A protein and the small-molecule ligand that binds it are described below.
Small molecule (SMILES): CC(=O)N[C@H]1[C@H](O[C@H]2[C@H](O)[C@@H](NC(C)=O)CO[C@@H]2CO)O[C@H](CO)[C@@H](O)[C@@H]1O

Sequence of chain 1.D:
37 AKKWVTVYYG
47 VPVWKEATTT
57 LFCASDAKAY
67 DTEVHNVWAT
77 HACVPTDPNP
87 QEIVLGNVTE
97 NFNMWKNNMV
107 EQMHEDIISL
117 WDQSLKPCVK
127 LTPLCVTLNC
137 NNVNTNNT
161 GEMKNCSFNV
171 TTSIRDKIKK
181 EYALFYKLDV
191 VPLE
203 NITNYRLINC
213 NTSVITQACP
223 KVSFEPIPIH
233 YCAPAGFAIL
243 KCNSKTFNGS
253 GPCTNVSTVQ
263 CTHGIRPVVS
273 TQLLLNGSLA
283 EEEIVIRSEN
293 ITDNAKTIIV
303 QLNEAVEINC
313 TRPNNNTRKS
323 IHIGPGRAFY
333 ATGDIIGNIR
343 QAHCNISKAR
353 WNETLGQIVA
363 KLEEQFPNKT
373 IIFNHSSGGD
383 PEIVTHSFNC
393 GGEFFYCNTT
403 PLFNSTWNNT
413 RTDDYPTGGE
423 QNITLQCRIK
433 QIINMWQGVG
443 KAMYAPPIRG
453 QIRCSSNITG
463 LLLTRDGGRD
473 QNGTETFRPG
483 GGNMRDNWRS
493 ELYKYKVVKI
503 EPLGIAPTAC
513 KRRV

Binding-site contacts:
Ligand atom C3 contacts residue ASN165 of chain 1.D at 3.8 Å.
Ligand atom C7 contacts residue LEU184 of chain 1.D at 4.4 Å (hydrophobic).
Ligand atom C8 contacts residue TYR182 of chain 1.D at 3.7 Å (hydrophobic).
Ligand atom O5 contacts residue TYR182 of chain 1.D at 4.2 Å.
Ligand atom C5 contacts residue ASN165 of chain 1.D at 3.7 Å.
Ligand atom N2 contacts residue ASP336 of chain 1.D at 3.7 Å.
Ligand atom C8 contacts residue LEU184 of chain 1.D at 3.8 Å (hydrophobic).
Ligand atom C8 contacts residue ASP336 of chain 1.D at 3.3 Å.
Ligand atom O7 contacts residue ASN165 of chain 1.D at 3.6 Å.
Ligand atom C7 contacts residue ASP336 of chain 1.D at 4.0 Å.
Ligand atom C5 contacts residue TYR182 of chain 1.D at 3.9 Å (hydrophobic).
Ligand atom C2 contacts residue ASN165 of chain 1.D at 2.5 Å.
Ligand atom C7 contacts residue TYR182 of chain 1.D at 4.5 Å (hydrophobic).
Ligand atom C1 contacts residue ASN165 of chain 1.D at 1.4 Å.
Ligand atom C4 contacts residue ASN165 of chain 1.D at 4.2 Å.
Ligand atom N2 contacts residue ASN165 of chain 1.D at 2.9 Å (h-bond).
Ligand atom O3 contacts residue ASP336 of chain 1.D at 4.5 Å.
Ligand atom C7 contacts residue ASN165 of chain 1.D at 3.4 Å.
Ligand atom C6 contacts residue TYR182 of chain 1.D at 3.6 Å (hydrophobic).
Ligand atom O5 contacts residue ASN165 of chain 1.D at 2.3 Å (h-bond).
Ligand atom O6 contacts residue TYR182 of chain 1.D at 3.3 Å.